Binding-site contacts:
Ligand atom S1 contacts residue TRP374 of chain 45.A at 4.0 Å.
Ligand atom S1 contacts residue GLY222 of chain 45.A at 3.0 Å (h-bond).
Ligand atom O1S contacts residue LYS215 of chain 45.A at 2.7 Å (salt-bridge).
Ligand atom C2 contacts residue TRP374 of chain 45.A at 4.1 Å (hydrophobic).
Ligand atom C1 contacts residue TRP374 of chain 45.A at 3.6 Å (hydrophobic).
Ligand atom C3 contacts residue TRP374 of chain 45.A at 4.3 Å (hydrophobic).
Ligand atom C10 contacts residue C151 of chain 45.D at 3.4 Å.
Ligand atom S1 contacts residue LYS215 of chain 45.A at 4.1 Å.
Ligand atom C9 contacts residue C151 of chain 45.D at 3.4 Å.
Ligand atom O2S contacts residue GLY222 of chain 45.A at 3.3 Å (h-bond).
Ligand atom C8 contacts residue C151 of chain 45.D at 3.7 Å.
Ligand atom C16 contacts residue ASP229 of chain 45.A at 4.3 Å.
Ligand atom S1 contacts residue ARG224 of chain 45.A at 4.3 Å.
Ligand atom C11 contacts residue C151 of chain 45.D at 3.5 Å.
Ligand atom O1S contacts residue GLY222 of chain 45.A at 2.3 Å (h-bond).
Ligand atom O3S contacts residue ARG224 of chain 45.A at 2.9 Å (salt-bridge).
Ligand atom O1S contacts residue PHE223 of chain 45.A at 4.5 Å.
Ligand atom C7 contacts residue C151 of chain 45.D at 3.4 Å.
Ligand atom C13 contacts residue C151 of chain 45.D at 4.5 Å.
Ligand atom C12 contacts residue C151 of chain 45.D at 3.4 Å.
Ligand atom C6 contacts residue C151 of chain 45.D at 4.2 Å.
Ligand atom O3S contacts residue GLY222 of chain 45.A at 2.9 Å (h-bond).
Ligand atom O1S contacts residue TRP374 of chain 45.A at 4.3 Å.
Ligand atom C5 contacts residue C151 of chain 45.D at 4.0 Å.
Ligand atom O3S contacts residue PHE223 of chain 45.A at 3.9 Å.
Ligand atom O3S contacts residue TRP374 of chain 45.A at 3.3 Å.
Ligand atom O2S contacts residue ARG224 of chain 45.A at 4.5 Å.

The small molecule below binds the protein below.
Small molecule (SMILES): CCCCCCCCCCCC[N+](C)(C)CCCS(=O)(=O)O

Sequence of chain 45.A:
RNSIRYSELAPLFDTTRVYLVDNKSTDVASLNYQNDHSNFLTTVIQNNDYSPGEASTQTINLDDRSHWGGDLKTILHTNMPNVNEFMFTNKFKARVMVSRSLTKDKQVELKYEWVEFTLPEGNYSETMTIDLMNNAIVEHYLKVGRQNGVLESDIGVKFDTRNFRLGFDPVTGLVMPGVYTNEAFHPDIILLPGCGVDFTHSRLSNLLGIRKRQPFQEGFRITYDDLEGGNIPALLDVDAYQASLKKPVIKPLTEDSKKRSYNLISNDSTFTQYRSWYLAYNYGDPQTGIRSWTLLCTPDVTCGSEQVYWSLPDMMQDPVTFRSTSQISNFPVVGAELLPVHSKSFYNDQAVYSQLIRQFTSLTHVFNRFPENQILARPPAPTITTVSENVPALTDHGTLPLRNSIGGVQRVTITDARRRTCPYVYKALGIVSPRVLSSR